Sequence of chain 1.A:
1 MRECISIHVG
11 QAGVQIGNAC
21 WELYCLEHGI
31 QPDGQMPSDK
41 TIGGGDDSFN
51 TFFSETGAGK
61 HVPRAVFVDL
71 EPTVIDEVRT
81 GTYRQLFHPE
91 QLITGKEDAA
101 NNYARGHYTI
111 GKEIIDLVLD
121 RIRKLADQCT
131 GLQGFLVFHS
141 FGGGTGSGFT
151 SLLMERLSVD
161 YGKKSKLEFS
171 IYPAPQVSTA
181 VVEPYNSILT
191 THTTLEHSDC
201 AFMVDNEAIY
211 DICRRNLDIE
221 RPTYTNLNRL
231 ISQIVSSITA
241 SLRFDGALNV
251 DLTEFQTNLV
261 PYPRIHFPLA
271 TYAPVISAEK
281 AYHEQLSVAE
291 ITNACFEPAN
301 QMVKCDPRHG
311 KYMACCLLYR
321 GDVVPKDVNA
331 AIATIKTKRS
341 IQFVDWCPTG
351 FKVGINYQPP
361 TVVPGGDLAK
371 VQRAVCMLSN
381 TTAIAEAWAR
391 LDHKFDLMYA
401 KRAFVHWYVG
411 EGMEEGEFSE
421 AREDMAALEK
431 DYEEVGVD

Sequence of chain 1.B:
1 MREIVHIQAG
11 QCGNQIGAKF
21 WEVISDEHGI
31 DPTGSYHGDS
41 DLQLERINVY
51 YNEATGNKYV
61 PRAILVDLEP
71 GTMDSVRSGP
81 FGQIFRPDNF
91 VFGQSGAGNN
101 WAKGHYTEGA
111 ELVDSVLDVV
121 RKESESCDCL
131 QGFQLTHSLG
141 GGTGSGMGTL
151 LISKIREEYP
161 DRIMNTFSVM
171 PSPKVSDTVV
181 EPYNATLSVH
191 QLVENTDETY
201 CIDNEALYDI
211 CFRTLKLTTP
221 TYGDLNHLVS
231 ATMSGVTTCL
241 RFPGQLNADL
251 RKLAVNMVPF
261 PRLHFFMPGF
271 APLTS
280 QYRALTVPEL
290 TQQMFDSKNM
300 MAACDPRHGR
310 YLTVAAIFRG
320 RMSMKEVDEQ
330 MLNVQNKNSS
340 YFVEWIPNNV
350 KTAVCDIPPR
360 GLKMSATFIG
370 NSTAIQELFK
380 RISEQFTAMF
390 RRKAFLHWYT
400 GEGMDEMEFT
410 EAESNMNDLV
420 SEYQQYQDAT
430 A

The small molecule below binds the protein below.
Small molecule (SMILES): Oc1cccc(CN2CCSCC2)c1

Binding-site contacts:
Ligand atom C3 contacts residue LYS350 of chain 1.B at 3.8 Å.
Ligand atom O1 contacts residue ALA314 of chain 1.B at 4.4 Å.
Ligand atom C6 contacts residue CYS239 of chain 1.B at 3.5 Å (hydrophobic).
Ligand atom C3 contacts residue ALA315 of chain 1.B at 4.2 Å (hydrophobic).
Ligand atom C11 contacts residue LEU253 of chain 1.B at 3.9 Å (hydrophobic).
Ligand atom C3 contacts residue ALA314 of chain 1.B at 3.9 Å (hydrophobic).
Ligand atom C8 contacts residue ALA315 of chain 1.B at 4.1 Å (hydrophobic).
Ligand atom C7 contacts residue ILE316 of chain 1.B at 3.9 Å (hydrophobic).
Ligand atom C9 contacts residue ILE368 of chain 1.B at 3.9 Å (hydrophobic).
Ligand atom C11 contacts residue ALA314 of chain 1.B at 4.0 Å (hydrophobic).
Ligand atom S1 contacts residue ALA314 of chain 1.B at 4.0 Å.
Ligand atom C3 contacts residue THR351 of chain 1.B at 4.2 Å.
Ligand atom S1 contacts residue VAL236 of chain 1.B at 4.0 Å.
Ligand atom C4 contacts residue ALA314 of chain 1.B at 4.1 Å (hydrophobic).
Ligand atom C5 contacts residue ALA352 of chain 1.B at 4.4 Å (hydrophobic).
Ligand atom O1 contacts residue LEU253 of chain 1.B at 3.5 Å.
Ligand atom C5 contacts residue ALA314 of chain 1.B at 4.2 Å (hydrophobic).
Ligand atom C10 contacts residue VAL236 of chain 1.B at 4.2 Å (hydrophobic).
Ligand atom C8 contacts residue THR366 of chain 1.B at 3.9 Å.
Ligand atom C9 contacts residue VAL236 of chain 1.B at 3.1 Å (hydrophobic).
Ligand atom C3 contacts residue THR179 of chain 1.A at 4.0 Å.
Ligand atom C6 contacts residue ALA352 of chain 1.B at 4.5 Å (hydrophobic).
Ligand atom C8 contacts residue ALA314 of chain 1.B at 3.8 Å (hydrophobic).
Ligand atom C7 contacts residue ALA315 of chain 1.B at 3.7 Å (hydrophobic).
Ligand atom C3 contacts residue ALA352 of chain 1.B at 4.3 Å (hydrophobic).
Ligand atom C2 contacts residue THR179 of chain 1.A at 3.9 Å.
Ligand atom O1 contacts residue THR179 of chain 1.A at 4.4 Å.
Ligand atom C2 contacts residue LYS350 of chain 1.B at 3.7 Å.
Ligand atom C1 contacts residue LEU253 of chain 1.B at 4.1 Å (hydrophobic).
Ligand atom C4 contacts residue ALA352 of chain 1.B at 3.6 Å (hydrophobic).
Ligand atom C7 contacts residue ALA314 of chain 1.B at 3.9 Å (hydrophobic).
Ligand atom N1 contacts residue CYS239 of chain 1.B at 4.3 Å.
Ligand atom C2 contacts residue ALA314 of chain 1.B at 3.8 Å (hydrophobic).
Ligand atom C4 contacts residue ALA315 of chain 1.B at 3.7 Å (hydrophobic).
Ligand atom S1 contacts residue ILE368 of chain 1.B at 3.3 Å.
Ligand atom C10 contacts residue ALA314 of chain 1.B at 4.4 Å (hydrophobic).
Ligand atom C8 contacts residue ILE316 of chain 1.B at 3.9 Å (hydrophobic).
Ligand atom C10 contacts residue ILE368 of chain 1.B at 4.4 Å (hydrophobic).
Ligand atom C1 contacts residue ALA314 of chain 1.B at 3.8 Å (hydrophobic).
Ligand atom C10 contacts residue LEU253 of chain 1.B at 4.2 Å (hydrophobic).